Binding-site contacts:
Ligand atom C2 contacts residue THR1080 of chain 1.A at 3.9 Å.
Ligand atom C4 contacts residue ASN1078 of chain 1.A at 4.2 Å.
Ligand atom O5 contacts residue PHE1083 of chain 1.A at 3.8 Å.
Ligand atom C1 contacts residue THR1080 of chain 1.A at 3.9 Å.
Ligand atom C2 contacts residue ASN1078 of chain 1.A at 2.5 Å.
Ligand atom C8 contacts residue HIS1081 of chain 1.A at 4.1 Å.
Ligand atom O5 contacts residue HIS1081 of chain 1.A at 4.1 Å.
Ligand atom C3 contacts residue HIS1081 of chain 1.A at 3.7 Å.
Ligand atom C7 contacts residue ASN1078 of chain 1.A at 3.4 Å.
Ligand atom O5 contacts residue ASN1078 of chain 1.A at 2.4 Å (h-bond).
Ligand atom O6 contacts residue PHE1083 of chain 1.A at 3.2 Å.
Ligand atom O4 contacts residue HIS1081 of chain 1.A at 3.4 Å.
Ligand atom C6 contacts residue HIS1081 of chain 1.A at 4.5 Å.
Ligand atom N2 contacts residue ASN1078 of chain 1.A at 2.9 Å (h-bond).
Ligand atom C3 contacts residue ASN1078 of chain 1.A at 3.8 Å.
Ligand atom C5 contacts residue HIS1081 of chain 1.A at 3.5 Å.
Ligand atom C1 contacts residue HIS1081 of chain 1.A at 4.0 Å.
Ligand atom C1 contacts residue ASN1078 of chain 1.A at 1.4 Å.
Ligand atom N2 contacts residue THR1080 of chain 1.A at 3.5 Å (h-bond).
Ligand atom C4 contacts residue HIS1081 of chain 1.A at 3.9 Å.
Ligand atom C6 contacts residue PHE1083 of chain 1.A at 3.5 Å (hydrophobic).
Ligand atom C5 contacts residue ASN1078 of chain 1.A at 3.7 Å.
Ligand atom C2 contacts residue HIS1081 of chain 1.A at 4.4 Å.
Ligand atom C5 contacts residue PHE1083 of chain 1.A at 4.1 Å (hydrophobic).
Ligand atom O7 contacts residue ASN1078 of chain 1.A at 3.6 Å (h-bond).
Ligand atom C8 contacts residue ASN1078 of chain 1.A at 3.8 Å.
Ligand atom C8 contacts residue THR1080 of chain 1.A at 4.3 Å.
Ligand atom C3 contacts residue THR1080 of chain 1.A at 3.8 Å.

Sequence of chain 1.A:
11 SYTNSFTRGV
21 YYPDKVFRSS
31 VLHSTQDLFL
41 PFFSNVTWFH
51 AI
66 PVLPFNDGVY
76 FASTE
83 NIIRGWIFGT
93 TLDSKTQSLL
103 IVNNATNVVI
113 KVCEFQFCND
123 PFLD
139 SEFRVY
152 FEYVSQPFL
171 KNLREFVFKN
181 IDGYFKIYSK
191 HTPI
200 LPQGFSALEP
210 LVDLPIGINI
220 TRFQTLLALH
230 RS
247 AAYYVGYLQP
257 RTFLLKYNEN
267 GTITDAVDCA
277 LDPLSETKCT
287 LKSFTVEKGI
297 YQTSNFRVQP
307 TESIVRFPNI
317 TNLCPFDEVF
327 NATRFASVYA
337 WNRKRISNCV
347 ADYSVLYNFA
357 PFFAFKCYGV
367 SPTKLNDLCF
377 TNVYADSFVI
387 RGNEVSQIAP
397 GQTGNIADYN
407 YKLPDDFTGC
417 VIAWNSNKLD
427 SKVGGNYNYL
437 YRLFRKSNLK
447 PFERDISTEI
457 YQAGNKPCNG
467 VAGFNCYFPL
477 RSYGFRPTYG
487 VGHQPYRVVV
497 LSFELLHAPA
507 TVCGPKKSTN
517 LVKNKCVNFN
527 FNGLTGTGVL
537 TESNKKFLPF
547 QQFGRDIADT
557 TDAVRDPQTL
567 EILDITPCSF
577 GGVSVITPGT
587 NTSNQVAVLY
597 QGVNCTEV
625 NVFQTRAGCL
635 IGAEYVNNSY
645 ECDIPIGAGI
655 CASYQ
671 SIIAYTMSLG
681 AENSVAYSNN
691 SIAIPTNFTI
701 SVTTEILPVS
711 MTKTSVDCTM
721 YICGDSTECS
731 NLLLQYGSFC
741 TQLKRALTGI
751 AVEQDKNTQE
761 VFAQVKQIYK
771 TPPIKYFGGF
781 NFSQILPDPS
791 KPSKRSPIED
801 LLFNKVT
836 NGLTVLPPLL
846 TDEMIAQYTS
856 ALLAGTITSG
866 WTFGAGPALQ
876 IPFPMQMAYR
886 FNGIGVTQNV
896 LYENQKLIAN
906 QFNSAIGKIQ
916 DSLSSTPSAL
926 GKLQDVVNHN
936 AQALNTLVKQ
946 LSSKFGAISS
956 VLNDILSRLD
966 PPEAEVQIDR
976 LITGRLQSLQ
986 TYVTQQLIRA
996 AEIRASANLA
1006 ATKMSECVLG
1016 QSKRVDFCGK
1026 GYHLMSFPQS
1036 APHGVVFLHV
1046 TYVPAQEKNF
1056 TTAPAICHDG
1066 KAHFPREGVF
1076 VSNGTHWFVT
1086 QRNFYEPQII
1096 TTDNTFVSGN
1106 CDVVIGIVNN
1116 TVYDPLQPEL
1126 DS

This protein binds this small molecule.
Small molecule (SMILES): CC(=O)N[C@H]1[C@H](O[C@H]2[C@H](O)[C@@H](NC(C)=O)CO[C@@H]2CO)O[C@H](CO)[C@@H](O)[C@@H]1O